Sequence of chain 1.A:
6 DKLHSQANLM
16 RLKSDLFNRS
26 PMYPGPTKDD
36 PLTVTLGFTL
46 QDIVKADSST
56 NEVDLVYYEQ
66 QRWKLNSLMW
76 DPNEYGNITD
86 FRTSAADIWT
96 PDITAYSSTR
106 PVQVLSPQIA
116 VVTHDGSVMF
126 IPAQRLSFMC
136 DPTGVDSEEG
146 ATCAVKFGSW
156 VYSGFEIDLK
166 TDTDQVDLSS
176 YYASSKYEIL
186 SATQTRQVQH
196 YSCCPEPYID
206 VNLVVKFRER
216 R

Binding-site contacts:
Ligand atom C13 contacts residue TYR196 of chain 1.B at 3.9 Å (hydrophobic).
Ligand atom N14 contacts residue ILE126 of chain 1.A at 3.8 Å.
Ligand atom C4 contacts residue TRP155 of chain 1.B at 3.2 Å (hydrophobic).
Ligand atom N14 contacts residue CYS198 of chain 1.B at 3.3 Å (h-bond).
Ligand atom C8 contacts residue TRP155 of chain 1.B at 3.1 Å (hydrophobic).
Ligand atom C3 contacts residue TRP155 of chain 1.B at 3.2 Å (hydrophobic).
Ligand atom O17 contacts residue TYR196 of chain 1.B at 3.8 Å.
Ligand atom N2 contacts residue VAL156 of chain 1.B at 3.7 Å.
Ligand atom C8 contacts residue TYR196 of chain 1.B at 3.9 Å (hydrophobic).
Ligand atom C8 contacts residue TYR203 of chain 1.B at 3.7 Å (hydrophobic).
Ligand atom C5 contacts residue TYR203 of chain 1.B at 3.5 Å (hydrophobic).
Ligand atom O17 contacts residue CYS198 of chain 1.B at 2.7 Å (h-bond).
Ligand atom O17 contacts residue ILE126 of chain 1.A at 3.8 Å.
Ligand atom N2 contacts residue ILE126 of chain 1.A at 3.7 Å.
Ligand atom C13 contacts residue TYR101 of chain 1.B at 3.4 Å (hydrophobic).
Ligand atom N14 contacts residue TYR196 of chain 1.B at 3.4 Å.
Ligand atom N15 contacts residue CYS198 of chain 1.B at 3.8 Å.
Ligand atom N11 contacts residue TYR63 of chain 1.A at 3.8 Å.
Ligand atom C3 contacts residue ILE126 of chain 1.A at 4.0 Å (hydrophobic).
Ligand atom O16 contacts residue TYR196 of chain 1.B at 3.9 Å.
Ligand atom C10 contacts residue TYR196 of chain 1.B at 3.6 Å (hydrophobic).
Ligand atom N9 contacts residue TRP155 of chain 1.B at 3.4 Å (h-bond).
Ligand atom N2 contacts residue TRP155 of chain 1.B at 3.8 Å.
Ligand atom N11 contacts residue TYR196 of chain 1.B at 3.8 Å.
Ligand atom CL7 contacts residue ILE114 of chain 1.A at 3.8 Å.
Ligand atom N15 contacts residue ILE126 of chain 1.A at 3.8 Å.
Ligand atom C8 contacts residue CYS198 of chain 1.B at 3.9 Å (hydrophobic).
Ligand atom CL7 contacts residue VAL116 of chain 1.A at 3.8 Å.
Ligand atom C6 contacts residue VAL116 of chain 1.A at 3.8 Å (hydrophobic).
Ligand atom O17 contacts residue SER197 of chain 1.B at 3.4 Å (h-bond).
Ligand atom C5 contacts residue CYS198 of chain 1.B at 3.7 Å (hydrophobic).
Ligand atom C12 contacts residue TRP155 of chain 1.B at 3.5 Å (hydrophobic).
Ligand atom CL7 contacts residue PHE125 of chain 1.A at 4.0 Å.
Ligand atom O16 contacts residue TYR63 of chain 1.A at 3.3 Å.
Ligand atom N15 contacts residue TYR196 of chain 1.B at 3.4 Å.
Ligand atom CL7 contacts residue MET124 of chain 1.A at 3.4 Å.
Ligand atom C1 contacts residue VAL156 of chain 1.B at 3.9 Å (hydrophobic).
Ligand atom C12 contacts residue TYR101 of chain 1.B at 3.6 Å (hydrophobic).
Ligand atom C13 contacts residue TRP155 of chain 1.B at 3.0 Å (hydrophobic).
Ligand atom N9 contacts residue TYR196 of chain 1.B at 3.6 Å.

Sequence of chain 1.B:
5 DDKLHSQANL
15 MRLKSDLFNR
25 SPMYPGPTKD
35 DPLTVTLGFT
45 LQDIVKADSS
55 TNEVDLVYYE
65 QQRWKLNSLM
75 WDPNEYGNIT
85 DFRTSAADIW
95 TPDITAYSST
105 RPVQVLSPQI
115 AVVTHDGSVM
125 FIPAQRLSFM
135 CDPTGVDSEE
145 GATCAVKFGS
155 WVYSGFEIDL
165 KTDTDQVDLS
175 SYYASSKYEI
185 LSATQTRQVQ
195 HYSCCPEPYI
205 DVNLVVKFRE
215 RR

The protein below binds the small molecule below.
Small molecule (SMILES): O=[N+]([O-])/N=C1\NCCN1Cc1ccc(Cl)nc1